The small molecule below binds the protein below.
Small molecule (SMILES): CC(=O)N[C@@H]1[C@@H](O)[C@H](O)[C@@H](CO)O[C@H]1O

Binding-site contacts:
Ligand atom C7 contacts residue ASN212 of chain 19.H at 4.0 Å.
Ligand atom C5 contacts residue ASN212 of chain 19.H at 3.7 Å.
Ligand atom C4 contacts residue ASN212 of chain 19.H at 4.2 Å.
Ligand atom C1 contacts residue ASN212 of chain 19.H at 1.4 Å.
Ligand atom N2 contacts residue ASN212 of chain 19.H at 2.9 Å (h-bond).
Ligand atom C1 contacts residue ILE211 of chain 19.H at 4.3 Å (hydrophobic).
Ligand atom O6 contacts residue ASN212 of chain 19.H at 4.3 Å.
Ligand atom C3 contacts residue ASN212 of chain 19.H at 3.8 Å.
Ligand atom O5 contacts residue ASN212 of chain 19.H at 2.4 Å (h-bond).
Ligand atom N2 contacts residue ILE211 of chain 19.H at 4.5 Å.
Ligand atom C2 contacts residue ASN212 of chain 19.H at 2.5 Å.

Sequence of chain 19.H:
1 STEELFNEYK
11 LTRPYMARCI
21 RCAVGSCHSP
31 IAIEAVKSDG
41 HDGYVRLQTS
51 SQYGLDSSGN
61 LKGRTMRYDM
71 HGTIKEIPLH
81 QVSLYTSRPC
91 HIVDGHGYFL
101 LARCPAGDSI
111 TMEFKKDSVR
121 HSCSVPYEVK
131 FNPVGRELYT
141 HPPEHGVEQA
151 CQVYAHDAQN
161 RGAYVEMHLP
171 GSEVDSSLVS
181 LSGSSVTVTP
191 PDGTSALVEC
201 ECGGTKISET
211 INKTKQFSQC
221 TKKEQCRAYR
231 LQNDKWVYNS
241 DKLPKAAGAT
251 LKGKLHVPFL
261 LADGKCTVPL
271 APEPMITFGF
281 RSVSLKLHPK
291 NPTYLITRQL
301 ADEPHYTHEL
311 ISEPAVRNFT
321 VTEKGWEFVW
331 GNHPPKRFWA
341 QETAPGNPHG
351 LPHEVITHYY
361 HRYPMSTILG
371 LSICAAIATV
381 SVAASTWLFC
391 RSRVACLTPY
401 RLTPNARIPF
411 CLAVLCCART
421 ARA